Sequence of chain 1.A:
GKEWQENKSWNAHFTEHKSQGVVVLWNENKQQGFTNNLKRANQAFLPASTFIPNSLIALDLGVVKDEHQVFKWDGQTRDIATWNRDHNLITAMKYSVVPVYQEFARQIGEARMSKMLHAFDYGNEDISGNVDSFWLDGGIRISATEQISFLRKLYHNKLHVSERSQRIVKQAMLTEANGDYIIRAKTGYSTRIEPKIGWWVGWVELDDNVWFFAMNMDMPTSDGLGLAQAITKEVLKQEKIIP

Binding-site contacts:
Ligand atom C2 contacts residue TRP20 of chain 1.A at 4.0 Å (hydrophobic).
Ligand atom C4 contacts residue THR162 of chain 1.A at 3.3 Å.
Ligand atom C1 contacts residue TRP42 of chain 1.A at 3.8 Å (hydrophobic).
Ligand atom C2 contacts residue ARG169 of chain 1.A at 4.5 Å.
Ligand atom OH contacts residue THR162 of chain 1.A at 4.0 Å.
Ligand atom C3 contacts residue THR162 of chain 1.A at 3.8 Å.
Ligand atom C3 contacts residue SER166 of chain 1.A at 4.0 Å.
Ligand atom C2 contacts residue ILE165 of chain 1.A at 4.0 Å (hydrophobic).
Ligand atom C1 contacts residue ILE165 of chain 1.A at 4.5 Å (hydrophobic).
Ligand atom C1 contacts residue ARG169 of chain 1.A at 3.4 Å.
Ligand atom C3 contacts residue TRP20 of chain 1.A at 4.3 Å (hydrophobic).
Ligand atom C2 contacts residue TRP42 of chain 1.A at 3.8 Å (hydrophobic).
Ligand atom C3 contacts residue ILE165 of chain 1.A at 4.4 Å (hydrophobic).
Ligand atom OH contacts residue TRP20 of chain 1.A at 3.7 Å.
Ligand atom C4 contacts residue TRP20 of chain 1.A at 3.7 Å (hydrophobic).

A protein and the small-molecule ligand that binds it are described below.
Small molecule (SMILES): CCCCO